A small-molecule ligand and the protein it binds are described below.
Small molecule (SMILES): CC(=O)N[C@H]1[C@H](O[C@H]2[C@H](O)[C@@H](NC(C)=O)CO[C@@H]2CO)O[C@H](CO)[C@@H](O[C@@H]2O[C@H](CO)[C@@H](O)[C@H](O[C@H]3O[C@H](CO)[C@@H](O)[C@H](O)[C@@H]3O)[C@@H]2O)[C@@H]1O

Binding-site contacts:
Ligand atom C6 contacts residue GLY18 of chain 1.A at 4.2 Å.
Ligand atom C7 contacts residue THR4 of chain 1.A at 3.8 Å.
Ligand atom O7 contacts residue ASN15 of chain 1.A at 4.3 Å.
Ligand atom N2 contacts residue ASN15 of chain 1.A at 2.8 Å (h-bond).
Ligand atom O7 contacts residue GLY18 of chain 1.A at 4.4 Å.
Ligand atom C8 contacts residue VAL20 of chain 1.A at 3.8 Å (hydrophobic).
Ligand atom C1 contacts residue GLY18 of chain 1.A at 3.9 Å.
Ligand atom C7 contacts residue ARG21 of chain 1.A at 4.2 Å.
Ligand atom C5 contacts residue GLY18 of chain 1.A at 3.4 Å.
Ligand atom O5 contacts residue ASN15 of chain 1.A at 2.2 Å (h-bond).
Ligand atom C7 contacts residue VAL20 of chain 1.A at 3.9 Å (hydrophobic).
Ligand atom C1 contacts residue ASN15 of chain 1.A at 1.3 Å.
Ligand atom C2 contacts residue ASN15 of chain 1.A at 2.3 Å.
Ligand atom C8 contacts residue SER22 of chain 1.A at 4.1 Å.
Ligand atom O7 contacts residue THR4 of chain 1.A at 4.2 Å.
Ligand atom O6 contacts residue ASN15 of chain 1.A at 4.4 Å.
Ligand atom C2 contacts residue VAL20 of chain 1.A at 3.7 Å (hydrophobic).
Ligand atom N2 contacts residue VAL20 of chain 1.A at 3.0 Å (h-bond).
Ligand atom C3 contacts residue ASN15 of chain 1.A at 3.6 Å.
Ligand atom O7 contacts residue ARG21 of chain 1.A at 3.4 Å (salt-bridge).
Ligand atom C8 contacts residue THR4 of chain 1.A at 3.5 Å.
Ligand atom C1 contacts residue VAL20 of chain 1.A at 3.5 Å (hydrophobic).
Ligand atom C8 contacts residue GLY18 of chain 1.A at 3.8 Å.
Ligand atom C8 contacts residue PHE9 of chain 1.A at 4.2 Å (hydrophobic).
Ligand atom N2 contacts residue THR4 of chain 1.A at 4.3 Å.
Ligand atom C5 contacts residue ASN15 of chain 1.A at 3.6 Å.
Ligand atom C7 contacts residue ASN15 of chain 1.A at 3.7 Å.
Ligand atom C3 contacts residue VAL20 of chain 1.A at 4.0 Å (hydrophobic).
Ligand atom C7 contacts residue GLY18 of chain 1.A at 4.2 Å.
Ligand atom O5 contacts residue GLY18 of chain 1.A at 3.5 Å.
Ligand atom C8 contacts residue ARG21 of chain 1.A at 4.1 Å.
Ligand atom C4 contacts residue ASN15 of chain 1.A at 4.1 Å.

Sequence of chain 1.A:
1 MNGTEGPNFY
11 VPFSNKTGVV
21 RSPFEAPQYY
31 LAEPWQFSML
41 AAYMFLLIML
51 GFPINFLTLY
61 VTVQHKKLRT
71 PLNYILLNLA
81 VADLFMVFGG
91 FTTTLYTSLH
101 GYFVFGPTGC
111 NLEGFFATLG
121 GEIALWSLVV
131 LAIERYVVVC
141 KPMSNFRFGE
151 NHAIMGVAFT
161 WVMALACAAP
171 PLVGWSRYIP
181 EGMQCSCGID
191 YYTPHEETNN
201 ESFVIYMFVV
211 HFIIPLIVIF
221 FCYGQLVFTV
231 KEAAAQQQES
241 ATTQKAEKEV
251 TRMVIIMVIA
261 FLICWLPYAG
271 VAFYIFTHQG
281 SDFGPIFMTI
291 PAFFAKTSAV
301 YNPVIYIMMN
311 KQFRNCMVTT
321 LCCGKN